Sequence of chain 1.B:
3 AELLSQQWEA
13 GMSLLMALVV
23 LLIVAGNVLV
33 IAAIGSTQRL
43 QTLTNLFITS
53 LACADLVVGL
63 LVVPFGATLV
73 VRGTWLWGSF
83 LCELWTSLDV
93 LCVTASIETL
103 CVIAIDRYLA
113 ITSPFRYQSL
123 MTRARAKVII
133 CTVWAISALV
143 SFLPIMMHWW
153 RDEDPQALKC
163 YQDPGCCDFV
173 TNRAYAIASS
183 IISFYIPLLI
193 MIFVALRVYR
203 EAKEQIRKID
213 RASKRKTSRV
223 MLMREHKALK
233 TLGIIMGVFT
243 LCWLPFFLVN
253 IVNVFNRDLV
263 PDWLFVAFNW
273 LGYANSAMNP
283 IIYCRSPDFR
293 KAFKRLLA

Binding-site contacts:
Ligand atom C1 contacts residue ALA197 of chain 1.B at 3.8 Å (hydrophobic).
Ligand atom C15 contacts residue LEU231 of chain 1.B at 4.1 Å (hydrophobic).
Ligand atom C21 contacts residue LEU231 of chain 1.B at 4.2 Å (hydrophobic).
Ligand atom C0 contacts residue VAL200 of chain 1.B at 4.1 Å (hydrophobic).
Ligand atom C0 contacts residue LEU231 of chain 1.B at 4.4 Å (hydrophobic).
Ligand atom C24 contacts residue TYR201 of chain 1.B at 4.4 Å (hydrophobic).
Ligand atom C0 contacts residue MET238 of chain 1.B at 3.8 Å (hydrophobic).
Ligand atom C21 contacts residue LYS232 of chain 1.B at 4.2 Å.
Ligand atom C1 contacts residue MET238 of chain 1.B at 4.4 Å (hydrophobic).
Ligand atom C1 contacts residue VAL200 of chain 1.B at 4.0 Å (hydrophobic).
Ligand atom C18 contacts residue TYR201 of chain 1.B at 3.7 Å (hydrophobic).
Ligand atom O34 contacts residue LYS205 of chain 1.B at 4.3 Å.
Ligand atom C12 contacts residue ALA197 of chain 1.B at 3.9 Å (hydrophobic).
Ligand atom O34 contacts residue TYR201 of chain 1.B at 3.1 Å.
Ligand atom C27 contacts residue HIS228 of chain 1.B at 4.3 Å.
Ligand atom C12 contacts residue TYR201 of chain 1.B at 4.5 Å (hydrophobic).
Ligand atom C9 contacts residue LEU231 of chain 1.B at 3.7 Å (hydrophobic).
Ligand atom C15 contacts residue TYR201 of chain 1.B at 4.2 Å (hydrophobic).
Ligand atom C21 contacts residue TYR201 of chain 1.B at 4.3 Å (hydrophobic).
Ligand atom C30 contacts residue TYR201 of chain 1.B at 4.1 Å (hydrophobic).
Ligand atom C24 contacts residue ALA204 of chain 1.B at 4.0 Å (hydrophobic).
Ligand atom C9 contacts residue GLY235 of chain 1.B at 3.8 Å.
Ligand atom C0 contacts residue LEU234 of chain 1.B at 4.5 Å (hydrophobic).
Ligand atom O63 contacts residue HIS228 of chain 1.B at 3.5 Å (h-bond).
Ligand atom C18 contacts residue LEU231 of chain 1.B at 4.4 Å (hydrophobic).

This protein binds this small molecule.
Small molecule (SMILES): CCCCCCCCCC(=O)N(CCO)C[C@@H](O)[C@@H](O)[C@@H](O)[C@@H](O)CO